A protein and the small-molecule ligand that binds it are described below.
Small molecule (SMILES): CC(=O)N[C@@H]1[C@@H](O)[C@H](O)[C@@H](CO)O[C@H]1O

Sequence of chain 1.B:
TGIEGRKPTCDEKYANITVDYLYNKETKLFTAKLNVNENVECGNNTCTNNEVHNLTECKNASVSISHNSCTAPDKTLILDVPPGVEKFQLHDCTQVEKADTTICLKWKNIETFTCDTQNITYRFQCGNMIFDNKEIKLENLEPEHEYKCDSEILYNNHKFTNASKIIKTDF

Binding-site contacts:
Ligand atom C1 contacts residue ASN157 of chain 1.B at 3.8 Å.
Ligand atom C6 contacts residue ASN120 of chain 1.B at 4.5 Å.
Ligand atom N2 contacts residue ASN157 of chain 1.B at 4.1 Å.
Ligand atom O7 contacts residue ASN157 of chain 1.B at 3.0 Å (h-bond).
Ligand atom C2 contacts residue ASN157 of chain 1.B at 3.5 Å.
Ligand atom C5 contacts residue ASN120 of chain 1.B at 3.5 Å.
Ligand atom O6 contacts residue GLN119 of chain 1.B at 4.5 Å.
Ligand atom N2 contacts residue ASN120 of chain 1.B at 3.3 Å (h-bond).
Ligand atom C3 contacts residue ASN120 of chain 1.B at 3.6 Å.
Ligand atom C8 contacts residue NAG1 of chain 1.M at 3.2 Å.
Ligand atom O3 contacts residue ASN120 of chain 1.B at 4.4 Å.
Ligand atom C2 contacts residue ASN120 of chain 1.B at 2.4 Å.
Ligand atom C7 contacts residue ASN157 of chain 1.B at 3.9 Å.
Ligand atom C7 contacts residue ASN120 of chain 1.B at 3.8 Å.
Ligand atom O7 contacts residue ASP81 of chain 1.B at 4.4 Å.
Ligand atom O5 contacts residue GLN119 of chain 1.B at 3.4 Å (h-bond).
Ligand atom C6 contacts residue GLN119 of chain 1.B at 3.9 Å.
Ligand atom C5 contacts residue GLN119 of chain 1.B at 3.9 Å.
Ligand atom O7 contacts residue ASN120 of chain 1.B at 3.6 Å (h-bond).
Ligand atom C1 contacts residue GLN119 of chain 1.B at 4.2 Å.
Ligand atom C7 contacts residue NAG1 of chain 1.M at 4.5 Å.
Ligand atom O6 contacts residue ASN120 of chain 1.B at 4.4 Å.
Ligand atom C4 contacts residue ASN120 of chain 1.B at 3.8 Å.
Ligand atom O5 contacts residue ASN120 of chain 1.B at 2.3 Å (h-bond).
Ligand atom O3 contacts residue ASN157 of chain 1.B at 4.2 Å.
Ligand atom C1 contacts residue ASN120 of chain 1.B at 1.4 Å.
Ligand atom C3 contacts residue ASN157 of chain 1.B at 4.4 Å.